Binding-site contacts:
Ligand atom O6 contacts residue ASN45 of chain 1.F at 4.5 Å.
Ligand atom C8 contacts residue PRO43 of chain 1.F at 3.3 Å (hydrophobic).
Ligand atom N2 contacts residue ASN45 of chain 1.F at 2.9 Å (h-bond).
Ligand atom C8 contacts residue ASN45 of chain 1.F at 4.3 Å.
Ligand atom C7 contacts residue ASN45 of chain 1.F at 3.1 Å.
Ligand atom C7 contacts residue PRO43 of chain 1.F at 3.8 Å (hydrophobic).
Ligand atom O7 contacts residue ASN45 of chain 1.F at 3.0 Å (h-bond).
Ligand atom C2 contacts residue ASN45 of chain 1.F at 2.5 Å.
Ligand atom C3 contacts residue ASN45 of chain 1.F at 3.8 Å.
Ligand atom C1 contacts residue ASN45 of chain 1.F at 1.4 Å.
Ligand atom N2 contacts residue PRO43 of chain 1.F at 3.7 Å.
Ligand atom C4 contacts residue ASN45 of chain 1.F at 4.3 Å.
Ligand atom C8 contacts residue PHE44 of chain 1.F at 4.3 Å (hydrophobic).
Ligand atom C5 contacts residue ASN45 of chain 1.F at 3.7 Å.
Ligand atom O5 contacts residue ASN45 of chain 1.F at 2.4 Å (h-bond).

This protein binds this small molecule.
Small molecule (SMILES): CC(=O)N[C@H]1[C@H](O[C@H]2[C@H](O)[C@@H](NC(C)=O)CO[C@@H]2CO)O[C@H](CO)[C@@H](O[C@@H]2O[C@H](CO[C@H]3O[C@H](CO)[C@@H](O)[C@H](O)[C@@H]3O)[C@@H](O)[C@H](O)[C@@H]2O)[C@@H]1O

Sequence of chain 1.F:
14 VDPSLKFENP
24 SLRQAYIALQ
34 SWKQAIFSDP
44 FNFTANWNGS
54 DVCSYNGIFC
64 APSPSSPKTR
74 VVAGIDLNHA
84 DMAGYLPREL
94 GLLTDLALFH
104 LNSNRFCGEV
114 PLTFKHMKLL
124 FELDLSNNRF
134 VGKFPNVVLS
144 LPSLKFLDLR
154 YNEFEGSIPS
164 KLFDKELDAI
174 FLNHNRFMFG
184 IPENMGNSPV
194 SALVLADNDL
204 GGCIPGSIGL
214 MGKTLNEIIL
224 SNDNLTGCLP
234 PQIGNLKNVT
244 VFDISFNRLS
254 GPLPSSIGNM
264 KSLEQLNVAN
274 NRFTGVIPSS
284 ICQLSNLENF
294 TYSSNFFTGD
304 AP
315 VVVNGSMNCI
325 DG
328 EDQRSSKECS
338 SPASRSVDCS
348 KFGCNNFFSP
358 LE